Binding-site contacts:
Ligand atom C6 contacts residue ASN87 of chain 1.D at 4.3 Å.
Ligand atom O7 contacts residue ASN91 of chain 1.D at 3.7 Å.
Ligand atom O5 contacts residue ASN87 of chain 1.D at 4.0 Å.
Ligand atom C8 contacts residue ASN91 of chain 1.D at 4.5 Å.
Ligand atom O5 contacts residue ASN91 of chain 1.D at 2.4 Å (h-bond).
Ligand atom C5 contacts residue ASN87 of chain 1.D at 4.3 Å.
Ligand atom C4 contacts residue ASN91 of chain 1.D at 4.2 Å.
Ligand atom C2 contacts residue ASN91 of chain 1.D at 2.4 Å.
Ligand atom N2 contacts residue ASN91 of chain 1.D at 2.8 Å (h-bond).
Ligand atom C8 contacts residue GLY90 of chain 1.D at 4.4 Å.
Ligand atom C7 contacts residue ASN91 of chain 1.D at 3.4 Å.
Ligand atom C1 contacts residue ASN91 of chain 1.D at 1.4 Å.
Ligand atom C5 contacts residue ASN91 of chain 1.D at 3.7 Å.
Ligand atom C3 contacts residue ASN91 of chain 1.D at 3.8 Å.

A small-molecule ligand and the protein it binds are described below.
Small molecule (SMILES): CC(=O)N[C@@H]1[C@@H](O)[C@H](O)[C@@H](CO)O[C@H]1O

Sequence of chain 1.D:
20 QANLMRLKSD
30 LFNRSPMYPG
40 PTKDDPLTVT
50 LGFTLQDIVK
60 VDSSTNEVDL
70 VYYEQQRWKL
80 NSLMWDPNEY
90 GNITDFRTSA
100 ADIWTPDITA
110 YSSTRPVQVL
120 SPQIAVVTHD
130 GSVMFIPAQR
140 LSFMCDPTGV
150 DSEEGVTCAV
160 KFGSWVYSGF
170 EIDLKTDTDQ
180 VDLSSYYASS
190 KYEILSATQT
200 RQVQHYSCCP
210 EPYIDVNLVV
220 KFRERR